Binding-site contacts:
Ligand atom O1P contacts residue GLY371 of chain 1.E at 3.4 Å (h-bond).
Ligand atom N1 contacts residue GLN446 of chain 1.E at 2.6 Å (h-bond).
Ligand atom O5' contacts residue GLY392 of chain 1.E at 3.8 Å.
Ligand atom O6 contacts residue GLY420 of chain 1.E at 2.4 Å (h-bond).
Ligand atom C2 contacts residue CYS336 of chain 1.E at 3.5 Å (hydrophobic).
Ligand atom C6 contacts residue GLY420 of chain 1.E at 3.4 Å.
Ligand atom C5' contacts residue GLY392 of chain 1.E at 3.6 Å.
Ligand atom N1 contacts residue NAD1 of chain 1.NA at 3.7 Å.
Ligand atom C2' contacts residue NAD1 of chain 1.NA at 3.3 Å.
Ligand atom N3 contacts residue CYS336 of chain 1.E at 3.6 Å.
Ligand atom C1' contacts residue NAD1 of chain 1.NA at 3.6 Å.
Ligand atom O3' contacts residue SER73 of chain 1.E at 3.5 Å.
Ligand atom N3 contacts residue NAD1 of chain 1.NA at 3.1 Å.
Ligand atom O2P contacts residue TYR416 of chain 1.E at 2.5 Å (h-bond).
Ligand atom P contacts residue SER334 of chain 1.E at 3.7 Å.
Ligand atom O1P contacts residue GLY370 of chain 1.E at 3.6 Å.
Ligand atom O1P contacts residue GLY333 of chain 1.E at 3.3 Å.
Ligand atom P contacts residue SER393 of chain 1.E at 3.3 Å.
Ligand atom O6 contacts residue MET419 of chain 1.E at 2.8 Å (h-bond).
Ligand atom C2 contacts residue GLN446 of chain 1.E at 3.2 Å.
Ligand atom O1P contacts residue SER334 of chain 1.E at 2.5 Å (h-bond).
Ligand atom O3P contacts residue GLY392 of chain 1.E at 3.2 Å (h-bond).
Ligand atom O5' contacts residue GLY370 of chain 1.E at 3.3 Å.
Ligand atom O2' contacts residue NAD1 of chain 1.NA at 2.5 Å (h-bond).
Ligand atom O2P contacts residue GLY392 of chain 1.E at 3.4 Å.
Ligand atom O1P contacts residue SER393 of chain 1.E at 3.7 Å.
Ligand atom O6 contacts residue GLY418 of chain 1.E at 3.1 Å.
Ligand atom O2' contacts residue ASP369 of chain 1.E at 2.6 Å (salt-bridge).
Ligand atom C5 contacts residue ILE335 of chain 1.E at 3.5 Å (hydrophobic).
Ligand atom O4' contacts residue GLY333 of chain 1.E at 3.7 Å.
Ligand atom C8 contacts residue MET75 of chain 1.E at 3.5 Å (hydrophobic).
Ligand atom N7 contacts residue MET75 of chain 1.E at 3.7 Å.
Ligand atom O2P contacts residue SER393 of chain 1.E at 2.4 Å (h-bond).
Ligand atom C4 contacts residue NAD1 of chain 1.NA at 3.4 Å.
Ligand atom O3P contacts residue SER393 of chain 1.E at 3.0 Å (h-bond).
Ligand atom N7 contacts residue ILE335 of chain 1.E at 3.5 Å.
Ligand atom O3' contacts residue MET390 of chain 1.E at 3.6 Å.
Ligand atom C2 contacts residue NAD1 of chain 1.NA at 3.5 Å.
Ligand atom O3' contacts residue ASP369 of chain 1.E at 2.7 Å (salt-bridge).
Ligand atom N7 contacts residue MET419 of chain 1.E at 3.6 Å (h-bond).

Sequence of chain 1.E:
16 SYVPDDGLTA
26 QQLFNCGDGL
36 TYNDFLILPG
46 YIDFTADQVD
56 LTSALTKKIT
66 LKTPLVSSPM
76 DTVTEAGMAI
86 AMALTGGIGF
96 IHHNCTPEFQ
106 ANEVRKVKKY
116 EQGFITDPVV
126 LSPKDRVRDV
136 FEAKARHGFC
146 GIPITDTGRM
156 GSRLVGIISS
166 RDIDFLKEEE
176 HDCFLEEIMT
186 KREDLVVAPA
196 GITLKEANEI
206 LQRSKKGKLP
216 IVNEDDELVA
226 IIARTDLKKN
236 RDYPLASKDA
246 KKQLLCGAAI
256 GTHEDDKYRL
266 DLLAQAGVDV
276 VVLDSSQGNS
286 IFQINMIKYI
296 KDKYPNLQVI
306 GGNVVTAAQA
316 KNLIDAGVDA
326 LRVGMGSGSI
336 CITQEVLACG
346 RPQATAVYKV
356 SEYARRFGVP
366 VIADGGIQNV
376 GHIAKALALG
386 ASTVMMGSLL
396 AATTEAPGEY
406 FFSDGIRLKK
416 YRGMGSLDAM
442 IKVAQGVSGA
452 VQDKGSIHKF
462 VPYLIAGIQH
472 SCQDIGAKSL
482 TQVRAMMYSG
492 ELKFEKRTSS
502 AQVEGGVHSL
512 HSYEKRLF

This small molecule binds to this protein.
Small molecule (SMILES): O=c1[nH]cnc2c1ncn2[C@@H]1O[C@H](COP(=O)(O)O)[C@@H](O)[C@H]1O